Binding-site contacts:
Ligand atom O6 contacts residue ASP123 of chain 1.E at 3.6 Å.
Ligand atom O3G contacts residue TYR36 of chain 1.E at 3.4 Å.
Ligand atom O1B contacts residue MG1 of chain 1.S at 2.0 Å.
Ligand atom O2B contacts residue LYS20 of chain 1.E at 2.7 Å (salt-bridge).
Ligand atom O2' contacts residue VAL33 of chain 1.E at 2.6 Å (h-bond).
Ligand atom N1 contacts residue ASP123 of chain 1.E at 2.8 Å (salt-bridge).
Ligand atom O1G contacts residue THR39 of chain 1.E at 3.0 Å (h-bond).
Ligand atom O1G contacts residue MG1 of chain 1.S at 2.0 Å.
Ligand atom N2 contacts residue ASP123 of chain 1.E at 2.8 Å (salt-bridge).
Ligand atom O3A contacts residue GLY19 of chain 1.E at 3.2 Å (h-bond).
Ligand atom C6 contacts residue ASP123 of chain 1.E at 3.6 Å.
Ligand atom O3A contacts residue GLY17 of chain 1.E at 3.6 Å.
Ligand atom N3B contacts residue MG1 of chain 1.S at 3.4 Å.
Ligand atom O1A contacts residue ALA22 of chain 1.E at 2.8 Å (h-bond).
Ligand atom O6 contacts residue SER149 of chain 1.E at 3.4 Å.
Ligand atom C2 contacts residue ASP123 of chain 1.E at 3.6 Å.
Ligand atom C2' contacts residue VAL33 of chain 1.E at 3.6 Å (hydrophobic).
Ligand atom O2' contacts residue PHE32 of chain 1.E at 3.5 Å.
Ligand atom O1A contacts residue GLY19 of chain 1.E at 3.5 Å.
Ligand atom PB contacts residue MG1 of chain 1.S at 3.2 Å.
Ligand atom O1B contacts residue LYS20 of chain 1.E at 3.6 Å (salt-bridge).
Ligand atom C8 contacts residue ALA22 of chain 1.E at 3.6 Å (hydrophobic).
Ligand atom O2B contacts residue GLY19 of chain 1.E at 3.1 Å (h-bond).
Ligand atom O2B contacts residue GLY17 of chain 1.E at 3.5 Å (h-bond).
Ligand atom O4' contacts residue LYS121 of chain 1.E at 3.2 Å (salt-bridge).
Ligand atom O2G contacts residue GLY16 of chain 1.E at 3.6 Å.
Ligand atom O1A contacts residue SER21 of chain 1.E at 3.4 Å (h-bond).
Ligand atom O3' contacts residue ASP34 of chain 1.E at 3.2 Å (salt-bridge).
Ligand atom O1B contacts residue SER21 of chain 1.E at 3.0 Å (h-bond).
Ligand atom PG contacts residue MG1 of chain 1.S at 3.2 Å.
Ligand atom N7 contacts residue ASN120 of chain 1.E at 3.1 Å (h-bond).
Ligand atom N3B contacts residue GLY17 of chain 1.E at 3.0 Å (h-bond).
Ligand atom O2G contacts residue GLY64 of chain 1.E at 2.8 Å (h-bond).
Ligand atom O2' contacts residue ASP34 of chain 1.E at 3.2 Å (salt-bridge).
Ligand atom O6 contacts residue LYS121 of chain 1.E at 3.4 Å (salt-bridge).
Ligand atom O3G contacts residue PRO38 of chain 1.E at 3.5 Å.
Ligand atom O6 contacts residue ALA150 of chain 1.E at 2.8 Å (h-bond).
Ligand atom O2B contacts residue VAL18 of chain 1.E at 3.3 Å (h-bond).
Ligand atom O2G contacts residue LYS20 of chain 1.E at 2.8 Å (salt-bridge).
Ligand atom O6 contacts residue ASN120 of chain 1.E at 3.2 Å (h-bond).

Sequence of chain 1.E:
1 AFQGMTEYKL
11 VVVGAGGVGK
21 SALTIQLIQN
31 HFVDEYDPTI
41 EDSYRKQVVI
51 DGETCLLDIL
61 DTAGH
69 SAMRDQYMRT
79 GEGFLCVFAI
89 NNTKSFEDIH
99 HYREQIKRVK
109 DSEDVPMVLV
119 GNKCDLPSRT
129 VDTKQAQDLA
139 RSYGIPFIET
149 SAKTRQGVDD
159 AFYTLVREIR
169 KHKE

The protein below binds the small molecule below.
Small molecule (SMILES): Nc1nc2c(ncn2[C@@H]2O[C@H](CO[P](=O)(O)O[P](=O)(O)NP(=O)(O)O)[C@@H](O)[C@H]2O)c(=O)[nH]1